Sequence of chain 1.H:
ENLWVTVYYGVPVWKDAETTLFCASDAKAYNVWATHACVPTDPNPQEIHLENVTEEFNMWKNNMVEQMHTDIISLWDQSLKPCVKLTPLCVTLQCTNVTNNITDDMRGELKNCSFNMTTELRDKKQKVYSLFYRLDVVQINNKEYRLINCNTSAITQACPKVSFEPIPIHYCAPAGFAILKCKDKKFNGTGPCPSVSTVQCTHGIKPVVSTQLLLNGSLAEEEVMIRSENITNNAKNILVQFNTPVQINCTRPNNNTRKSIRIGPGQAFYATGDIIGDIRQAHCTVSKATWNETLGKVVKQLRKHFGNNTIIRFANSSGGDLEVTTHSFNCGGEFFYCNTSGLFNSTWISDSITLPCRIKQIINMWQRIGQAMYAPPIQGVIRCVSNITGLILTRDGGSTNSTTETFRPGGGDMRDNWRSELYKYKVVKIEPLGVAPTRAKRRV

Binding-site contacts:
Ligand atom O5 contacts residue ASN270 of chain 1.H at 3.3 Å.
Ligand atom C5 contacts residue ASN270 of chain 1.H at 4.3 Å.
Ligand atom C8 contacts residue ASN267 of chain 1.H at 3.4 Å.
Ligand atom C2 contacts residue THR269 of chain 1.H at 4.3 Å.
Ligand atom C6 contacts residue ASN270 of chain 1.H at 4.3 Å.
Ligand atom O6 contacts residue ASN270 of chain 1.H at 3.4 Å.
Ligand atom C3 contacts residue ASN267 of chain 1.H at 3.8 Å.
Ligand atom C7 contacts residue ASN267 of chain 1.H at 3.6 Å.
Ligand atom C1 contacts residue ASN270 of chain 1.H at 3.9 Å.
Ligand atom O5 contacts residue ASN267 of chain 1.H at 2.4 Å (h-bond).
Ligand atom O6 contacts residue THR269 of chain 1.H at 3.5 Å (h-bond).
Ligand atom C1 contacts residue THR269 of chain 1.H at 3.3 Å.
Ligand atom C5 contacts residue THR269 of chain 1.H at 3.8 Å.
Ligand atom C5 contacts residue ASN267 of chain 1.H at 3.6 Å.
Ligand atom N2 contacts residue ASN267 of chain 1.H at 3.0 Å (h-bond).
Ligand atom C1 contacts residue ASN267 of chain 1.H at 1.4 Å.
Ligand atom C2 contacts residue ASN267 of chain 1.H at 2.5 Å.
Ligand atom O5 contacts residue THR269 of chain 1.H at 3.8 Å.
Ligand atom C8 contacts residue THR269 of chain 1.H at 3.7 Å.
Ligand atom C4 contacts residue ASN267 of chain 1.H at 4.3 Å.

This protein binds this small molecule.
Small molecule (SMILES): CC(=O)N[C@H]1[C@H](O[C@H]2[C@H](O)[C@@H](NC(C)=O)CO[C@@H]2CO)O[C@H](CO)[C@@H](O)[C@@H]1O